Sequence of chain 1.A:
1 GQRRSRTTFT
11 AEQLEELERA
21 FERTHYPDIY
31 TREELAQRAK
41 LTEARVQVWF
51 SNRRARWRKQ

Binding-site contacts:
Ligand atom O6 contacts residue DT7 of chain 1.B at 3.2 Å (h-bond).
Ligand atom N1 contacts residue DC2 of chain 1.B at 3.0 Å (h-bond).
Ligand atom OP1 contacts residue ARG6 of chain 1.A at 2.9 Å (salt-bridge).
Ligand atom C6 contacts residue DA3 of chain 1.B at 3.3 Å.
Ligand atom N1 contacts residue DT4 of chain 1.B at 2.9 Å (h-bond).
Ligand atom O4 contacts residue DA6 of chain 1.B at 3.1 Å (h-bond).
Ligand atom N1 contacts residue DA1 of chain 1.B at 3.3 Å (h-bond).
Ligand atom O6 contacts residue DA1 of chain 1.B at 2.8 Å (h-bond).
Ligand atom N1 contacts residue DA3 of chain 1.B at 3.4 Å (h-bond).
Ligand atom OP2 contacts residue ARG54 of chain 1.A at 2.9 Å (salt-bridge).
Ligand atom O5' contacts residue DC8 of chain 2.B at 2.6 Å (h-bond).
Ligand atom N1 contacts residue DT7 of chain 1.B at 2.9 Å (h-bond).
Ligand atom N2 contacts residue DG8 of chain 2.C at 3.3 Å (h-bond).
Ligand atom P contacts residue DC8 of chain 2.B at 1.7 Å.
Ligand atom O2 contacts residue DA3 of chain 1.B at 3.3 Å.
Ligand atom N6 contacts residue DA3 of chain 1.B at 3.1 Å (h-bond).
Ligand atom O2 contacts residue ARG6 of chain 1.A at 2.9 Å (salt-bridge).
Ligand atom N2 contacts residue DC8 of chain 1.B at 2.9 Å (h-bond).
Ligand atom O2 contacts residue DA6 of chain 1.B at 3.2 Å.
Ligand atom N3 contacts residue DA6 of chain 1.B at 2.9 Å (h-bond).
Ligand atom N6 contacts residue DT7 of chain 1.B at 3.0 Å (h-bond).
Ligand atom N7 contacts residue DC8 of chain 2.B at 3.4 Å.
Ligand atom O6 contacts residue DC2 of chain 1.B at 2.9 Å (h-bond).
Ligand atom C5' contacts residue DC8 of chain 2.B at 3.1 Å.
Ligand atom N7 contacts residue SER51 of chain 1.A at 2.7 Å (h-bond).
Ligand atom N6 contacts residue DT4 of chain 1.B at 3.0 Å (h-bond).
Ligand atom OP1 contacts residue TYR26 of chain 1.A at 2.6 Å (h-bond).
Ligand atom N1 contacts residue DC8 of chain 1.B at 3.0 Å (h-bond).
Ligand atom N3 contacts residue DA5 of chain 1.B at 2.9 Å (h-bond).
Ligand atom OP2 contacts residue DC8 of chain 2.B at 2.5 Å (h-bond).
Ligand atom O6 contacts residue DC8 of chain 1.B at 2.9 Å (h-bond).
Ligand atom N2 contacts residue DC2 of chain 1.B at 3.0 Å (h-bond).
Ligand atom OP1 contacts residue DC8 of chain 2.B at 2.6 Å (h-bond).
Ligand atom O4 contacts residue DA3 of chain 1.B at 2.9 Å (h-bond).
Ligand atom C2 contacts residue DA5 of chain 1.B at 3.4 Å.
Ligand atom O4 contacts residue DA5 of chain 1.B at 3.0 Å (h-bond).
Ligand atom N3 contacts residue DA3 of chain 1.B at 2.6 Å (h-bond).
Ligand atom N6 contacts residue DA6 of chain 1.B at 3.3 Å (h-bond).
Ligand atom C6 contacts residue DA1 of chain 1.B at 3.3 Å.
Ligand atom C8 contacts residue SER51 of chain 1.A at 3.3 Å.

This small molecule binds to this protein.
Small molecule (SMILES): Cc1cn([C@H]2C[C@H](O[P](=O)(O)OC[C@H]3O[C@@H](n4cnc5c(N)ncnc54)C[C@@H]3O[P](=O)(O)OC[C@H]3O[C@@H](n4cc(C)c(=O)[nH]c4=O)C[C@@H]3O[P](=O)(O)OC[C@H]3O[C@@H](n4cnc5c(=O)nc(N)[nH]c54)C[C@@H]3O)[C@@H](CO[P](=O)(O)O[C@H]3C[C@H](n4cc(C)c(=O)[nH]c4=O)O[C@@H]3CO[P](=O)(O)O[C@H]3C[C@H](n4cnc5c(N)ncnc54)O[C@@H]3CO[P](=O)(O)O[C@H]3C[C@H](n4cnc5c(=O)nc(N)[nH]c54)O[C@@H]3COP(=O)=O)O2)c(=O)[nH]c1=O